Binding-site contacts:
Ligand atom CA3 contacts residue MET231 of chain 1.C at 4.3 Å (hydrophobic).
Ligand atom CA6 contacts residue LEU333 of chain 1.C at 3.4 Å (hydrophobic).
Ligand atom CL6 contacts residue HIS323 of chain 1.C at 3.8 Å.
Ligand atom CL1 contacts residue ALA234 of chain 1.C at 3.7 Å.
Ligand atom CA3 contacts residue ASP230 of chain 1.C at 3.5 Å.
Ligand atom CB3 contacts residue PHE384 of chain 1.C at 3.7 Å (hydrophobic).
Ligand atom CA1 contacts residue LEU333 of chain 1.C at 4.1 Å (hydrophobic).
Ligand atom CB2 contacts residue PHE384 of chain 1.C at 4.2 Å (hydrophobic).
Ligand atom CA4 contacts residue GLN226 of chain 1.C at 3.6 Å.
Ligand atom CA4 contacts residue HIS233 of chain 1.C at 3.6 Å.
Ligand atom CB4 contacts residue SER283 of chain 1.C at 4.2 Å.
Ligand atom CA2 contacts residue ASP230 of chain 1.C at 4.2 Å.
Ligand atom CB5 contacts residue MET336 of chain 1.C at 3.9 Å (hydrophobic).
Ligand atom CA3 contacts residue GLN226 of chain 1.C at 3.9 Å.
Ligand atom CA5 contacts residue HIS323 of chain 1.C at 4.2 Å.
Ligand atom CL6 contacts residue MET336 of chain 1.C at 4.2 Å.
Ligand atom CL6 contacts residue GLY321 of chain 1.C at 3.9 Å.
Ligand atom CA4 contacts residue ASP230 of chain 1.C at 4.3 Å.
Ligand atom CB6 contacts residue MET336 of chain 1.C at 4.2 Å (hydrophobic).
Ligand atom CA2 contacts residue HIS233 of chain 1.C at 3.9 Å.
Ligand atom CA3 contacts residue HIS323 of chain 1.C at 3.5 Å.
Ligand atom CB4 contacts residue VAL287 of chain 1.C at 4.0 Å (hydrophobic).
Ligand atom CA5 contacts residue HIS233 of chain 1.C at 4.1 Å.
Ligand atom CA2 contacts residue MET231 of chain 1.C at 3.8 Å (hydrophobic).
Ligand atom CL6 contacts residue MET231 of chain 1.C at 3.4 Å.
Ligand atom CL1 contacts residue PHE384 of chain 1.C at 3.3 Å.
Ligand atom CB3 contacts residue VAL287 of chain 1.C at 4.1 Å (hydrophobic).
Ligand atom CA5 contacts residue GLN226 of chain 1.C at 3.9 Å.
Ligand atom CA2 contacts residue ALA234 of chain 1.C at 4.3 Å (hydrophobic).
Ligand atom CA3 contacts residue HIS233 of chain 1.C at 3.5 Å.
Ligand atom CL6 contacts residue GLN322 of chain 1.C at 3.3 Å.
Ligand atom CA5 contacts residue LEU333 of chain 1.C at 3.5 Å (hydrophobic).
Ligand atom CA2 contacts residue HIS323 of chain 1.C at 3.9 Å.
Ligand atom CL1 contacts residue HIS239 of chain 1.C at 3.4 Å.
Ligand atom CB2 contacts residue ALA234 of chain 1.C at 3.9 Å (hydrophobic).
Ligand atom CA4 contacts residue PHE227 of chain 1.C at 4.1 Å (hydrophobic).
Ligand atom CB6 contacts residue MET231 of chain 1.C at 3.9 Å (hydrophobic).
Ligand atom CB1 contacts residue ALA234 of chain 1.C at 4.2 Å (hydrophobic).
Ligand atom CA5 contacts residue PHE227 of chain 1.C at 3.9 Å (hydrophobic).
Ligand atom CA4 contacts residue HIS323 of chain 1.C at 3.7 Å.

Sequence of chain 1.C:
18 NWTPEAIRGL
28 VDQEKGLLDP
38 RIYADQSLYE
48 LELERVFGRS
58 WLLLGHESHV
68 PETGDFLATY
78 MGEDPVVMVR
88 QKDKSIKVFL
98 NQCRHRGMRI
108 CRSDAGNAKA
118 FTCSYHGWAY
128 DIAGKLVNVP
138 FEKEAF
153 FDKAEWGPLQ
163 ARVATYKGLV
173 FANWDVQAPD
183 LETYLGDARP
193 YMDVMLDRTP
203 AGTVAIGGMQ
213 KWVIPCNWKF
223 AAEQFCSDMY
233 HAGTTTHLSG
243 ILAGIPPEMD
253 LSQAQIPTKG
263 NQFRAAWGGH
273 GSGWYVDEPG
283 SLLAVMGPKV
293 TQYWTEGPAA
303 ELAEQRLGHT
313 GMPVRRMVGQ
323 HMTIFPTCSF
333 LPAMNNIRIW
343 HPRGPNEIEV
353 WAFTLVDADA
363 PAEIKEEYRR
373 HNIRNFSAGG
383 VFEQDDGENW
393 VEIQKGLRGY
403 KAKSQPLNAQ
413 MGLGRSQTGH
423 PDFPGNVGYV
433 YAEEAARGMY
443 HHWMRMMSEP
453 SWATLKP

The small molecule below binds the protein below.
Small molecule (SMILES): Clc1cccc(Cl)c1-c1ccccc1